The protein below binds the small molecule below.
Small molecule (SMILES): Nc1nc(NC2CCCCC2)sc1C(=O)c1cccnc1

Binding-site contacts:
Ligand atom C18 contacts residue ILE18 of chain 1.A at 3.6 Å (hydrophobic).
Ligand atom N3 contacts residue LEU91 of chain 1.A at 3.5 Å (h-bond).
Ligand atom C1 contacts residue LEU142 of chain 1.A at 3.5 Å (hydrophobic).
Ligand atom C10 contacts residue ASN140 of chain 1.A at 3.7 Å.
Ligand atom C15 contacts residue GLN139 of chain 1.A at 4.0 Å.
Ligand atom C4 contacts residue LEU142 of chain 1.A at 4.0 Å (hydrophobic).
Ligand atom C15 contacts residue ASP153 of chain 1.A at 4.0 Å.
Ligand atom C4 contacts residue LEU91 of chain 1.A at 3.6 Å (hydrophobic).
Ligand atom C12 contacts residue VAL26 of chain 1.A at 3.7 Å (hydrophobic).
Ligand atom N8 contacts residue ILE18 of chain 1.A at 3.8 Å.
Ligand atom C21 contacts residue LYS97 of chain 1.A at 3.8 Å.
Ligand atom C16 contacts residue LYS97 of chain 1.A at 3.9 Å.
Ligand atom C2 contacts residue ALA39 of chain 1.A at 3.3 Å (hydrophobic).
Ligand atom C19 contacts residue LEU91 of chain 1.A at 3.7 Å (hydrophobic).
Ligand atom C18 contacts residue LEU91 of chain 1.A at 3.7 Å (hydrophobic).
Ligand atom N7 contacts residue PHE88 of chain 1.A at 3.8 Å.
Ligand atom N8 contacts residue PHE90 of chain 1.A at 3.6 Å.
Ligand atom N3 contacts residue LEU142 of chain 1.A at 3.7 Å.
Ligand atom C19 contacts residue PHE90 of chain 1.A at 3.7 Å (hydrophobic).
Ligand atom C17 contacts residue LEU91 of chain 1.A at 4.0 Å (hydrophobic).
Ligand atom N11 contacts residue VAL26 of chain 1.A at 3.6 Å.
Ligand atom C6 contacts residue LEU142 of chain 1.A at 4.0 Å (hydrophobic).
Ligand atom C15 contacts residue ASN140 of chain 1.A at 3.5 Å.
Ligand atom N7 contacts residue VAL72 of chain 1.A at 3.6 Å.
Ligand atom N3 contacts residue PHE90 of chain 1.A at 4.0 Å.
Ligand atom C1 contacts residue ALA39 of chain 1.A at 3.8 Å (hydrophobic).
Ligand atom N11 contacts residue ASP153 of chain 1.A at 3.5 Å.
Ligand atom C21 contacts residue HIS92 of chain 1.A at 3.9 Å.
Ligand atom S5 contacts residue ILE18 of chain 1.A at 3.4 Å.
Ligand atom C16 contacts residue ASP94 of chain 1.A at 3.4 Å.
Ligand atom C10 contacts residue ASP153 of chain 1.A at 3.4 Å.
Ligand atom O9 contacts residue PHE88 of chain 1.A at 3.8 Å.
Ligand atom C2 contacts residue LEU142 of chain 1.A at 3.4 Å (hydrophobic).
Ligand atom N7 contacts residue LEU142 of chain 1.A at 3.7 Å.
Ligand atom N7 contacts residue ALA39 of chain 1.A at 3.4 Å.
Ligand atom C2 contacts residue GLU89 of chain 1.A at 3.9 Å.
Ligand atom N8 contacts residue LEU91 of chain 1.A at 2.9 Å (h-bond).
Ligand atom N7 contacts residue GLU89 of chain 1.A at 2.7 Å (salt-bridge).
Ligand atom C4 contacts residue ILE18 of chain 1.A at 3.9 Å (hydrophobic).
Ligand atom N3 contacts residue ALA39 of chain 1.A at 3.7 Å.

Sequence of chain 1.A:
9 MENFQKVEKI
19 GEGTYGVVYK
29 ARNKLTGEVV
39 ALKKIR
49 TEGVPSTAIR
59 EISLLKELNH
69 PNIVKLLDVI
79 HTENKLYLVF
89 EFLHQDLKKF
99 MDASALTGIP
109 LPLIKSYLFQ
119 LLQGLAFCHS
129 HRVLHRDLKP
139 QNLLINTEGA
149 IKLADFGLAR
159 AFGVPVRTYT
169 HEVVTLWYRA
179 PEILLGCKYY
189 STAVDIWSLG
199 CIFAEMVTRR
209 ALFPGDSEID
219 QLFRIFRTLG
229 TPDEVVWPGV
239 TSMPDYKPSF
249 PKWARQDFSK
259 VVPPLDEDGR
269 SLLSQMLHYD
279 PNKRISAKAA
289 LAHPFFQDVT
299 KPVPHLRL